Binding-site contacts:
Ligand atom N3 contacts residue TRP38 of chain 4.B at 3.2 Å.
Ligand atom O2' contacts residue TRP38 of chain 4.B at 4.2 Å.
Ligand atom C6 contacts residue TRP38 of chain 4.B at 3.6 Å (hydrophobic).
Ligand atom N6 contacts residue TRP38 of chain 4.B at 4.0 Å.
Ligand atom N1 contacts residue TRP38 of chain 4.B at 3.3 Å.
Ligand atom N9 contacts residue TRP38 of chain 4.B at 3.7 Å.
Ligand atom C2 contacts residue TRP38 of chain 4.B at 3.1 Å (hydrophobic).
Ligand atom C4 contacts residue TRP38 of chain 4.B at 3.5 Å (hydrophobic).
Ligand atom N7 contacts residue TRP38 of chain 4.B at 4.2 Å.
Ligand atom C1' contacts residue TRP38 of chain 4.B at 4.0 Å (hydrophobic).
Ligand atom C5 contacts residue TRP38 of chain 4.B at 3.7 Å (hydrophobic).
Ligand atom C8 contacts residue TRP38 of chain 4.B at 4.3 Å (hydrophobic).

The small molecule below binds the protein below.
Small molecule (SMILES): Nc1ncnc2c1ncn2[C@@H]1O[C@H](COP(=O)=O)[C@@H](O[P](=O)(O)OC[C@H]2O[C@@H](n3ccc(=O)[nH]c3=O)[C@H](O)[C@@H]2O)[C@H]1O

Sequence of chain 4.B:
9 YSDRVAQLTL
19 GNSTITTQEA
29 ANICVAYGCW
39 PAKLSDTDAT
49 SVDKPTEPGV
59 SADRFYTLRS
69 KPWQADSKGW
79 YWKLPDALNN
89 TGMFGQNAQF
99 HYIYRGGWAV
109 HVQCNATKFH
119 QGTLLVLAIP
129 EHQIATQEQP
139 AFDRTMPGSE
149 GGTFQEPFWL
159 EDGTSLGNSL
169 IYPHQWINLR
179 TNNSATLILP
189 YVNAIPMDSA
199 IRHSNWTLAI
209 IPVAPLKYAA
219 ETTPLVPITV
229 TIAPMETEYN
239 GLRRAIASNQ